Sequence of chain 1.A:
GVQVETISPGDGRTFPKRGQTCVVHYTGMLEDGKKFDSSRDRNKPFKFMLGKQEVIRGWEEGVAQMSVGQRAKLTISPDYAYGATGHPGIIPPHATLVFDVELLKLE

A small-molecule ligand and the protein it binds are described below.
Small molecule (SMILES): CCC(C)(C)C(=O)C(=O)N1CCC[C@H]1C(=O)OCCCc1cccnc1

Binding-site contacts:
Ligand atom C5 contacts residue TYR26 of chain 1.A at 3.1 Å (hydrophobic).
Ligand atom C14 contacts residue VAL55 of chain 1.A at 4.1 Å (hydrophobic).
Ligand atom N6 contacts residue TYR82 of chain 1.A at 4.0 Å.
Ligand atom O2 contacts residue GLU54 of chain 1.A at 4.4 Å.
Ligand atom C8 contacts residue TYR82 of chain 1.A at 4.0 Å (hydrophobic).
Ligand atom O1 contacts residue VAL55 of chain 1.A at 3.1 Å.
Ligand atom C14 contacts residue ILE56 of chain 1.A at 4.3 Å (hydrophobic).
Ligand atom C4 contacts residue PHE46 of chain 1.A at 3.6 Å (hydrophobic).
Ligand atom C3 contacts residue PHE46 of chain 1.A at 3.2 Å (hydrophobic).
Ligand atom C15 contacts residue ILE56 of chain 1.A at 3.7 Å (hydrophobic).
Ligand atom C22 contacts residue GLU54 of chain 1.A at 4.3 Å.
Ligand atom O2 contacts residue VAL55 of chain 1.A at 3.8 Å.
Ligand atom C15 contacts residue TYR82 of chain 1.A at 3.0 Å (hydrophobic).
Ligand atom C11 contacts residue ILE90 of chain 1.A at 3.8 Å (hydrophobic).
Ligand atom C3 contacts residue VAL55 of chain 1.A at 4.0 Å (hydrophobic).
Ligand atom C10 contacts residue HIS87 of chain 1.A at 3.0 Å.
Ligand atom C7 contacts residue TYR82 of chain 1.A at 3.3 Å (hydrophobic).
Ligand atom O2 contacts residue TYR82 of chain 1.A at 3.3 Å (h-bond).
Ligand atom C1 contacts residue VAL55 of chain 1.A at 3.8 Å (hydrophobic).
Ligand atom C18 contacts residue TYR82 of chain 1.A at 4.4 Å (hydrophobic).
Ligand atom C1 contacts residue GLU54 of chain 1.A at 4.3 Å.
Ligand atom C14 contacts residue GLU54 of chain 1.A at 3.9 Å.
Ligand atom C4 contacts residue TYR26 of chain 1.A at 3.3 Å (hydrophobic).
Ligand atom C16 contacts residue TYR82 of chain 1.A at 3.9 Å (hydrophobic).
Ligand atom O2 contacts residue ILE56 of chain 1.A at 3.7 Å.
Ligand atom C11 contacts residue HIS87 of chain 1.A at 3.1 Å.
Ligand atom C9 contacts residue HIS87 of chain 1.A at 4.5 Å.
Ligand atom O1 contacts residue GLU54 of chain 1.A at 3.5 Å (salt-bridge).
Ligand atom C14 contacts residue TYR82 of chain 1.A at 3.6 Å (hydrophobic).
Ligand atom O7 contacts residue TYR82 of chain 1.A at 2.4 Å (h-bond).
Ligand atom C1 contacts residue TYR82 of chain 1.A at 4.2 Å (hydrophobic).
Ligand atom C2 contacts residue TYR82 of chain 1.A at 4.3 Å (hydrophobic).
Ligand atom C16 contacts residue ILE56 of chain 1.A at 3.9 Å (hydrophobic).
Ligand atom C1 contacts residue ILE56 of chain 1.A at 4.4 Å (hydrophobic).
Ligand atom O8 contacts residue TYR82 of chain 1.A at 4.4 Å.
Ligand atom C2 contacts residue VAL55 of chain 1.A at 4.4 Å (hydrophobic).
Ligand atom O1 contacts residue PHE46 of chain 1.A at 4.0 Å.